Binding-site contacts:
Ligand atom C1 contacts residue ASN165 of chain 1.D at 1.4 Å.
Ligand atom O3 contacts residue ASN165 of chain 1.D at 4.0 Å.
Ligand atom C7 contacts residue ASN165 of chain 1.D at 3.9 Å.
Ligand atom C6 contacts residue ASN165 of chain 1.D at 3.8 Å.
Ligand atom C5 contacts residue ASN165 of chain 1.D at 3.2 Å.
Ligand atom C3 contacts residue ASN165 of chain 1.D at 3.3 Å.
Ligand atom N2 contacts residue ASN165 of chain 1.D at 3.6 Å.
Ligand atom O5 contacts residue ASN165 of chain 1.D at 2.5 Å (h-bond).
Ligand atom O4 contacts residue ASN165 of chain 1.D at 4.4 Å.
Ligand atom C4 contacts residue ASN165 of chain 1.D at 3.0 Å.
Ligand atom C2 contacts residue ASN165 of chain 1.D at 2.5 Å.
Ligand atom O7 contacts residue ASN165 of chain 1.D at 3.1 Å.
Ligand atom O6 contacts residue ASN165 of chain 1.D at 4.5 Å.

Sequence of chain 1.D:
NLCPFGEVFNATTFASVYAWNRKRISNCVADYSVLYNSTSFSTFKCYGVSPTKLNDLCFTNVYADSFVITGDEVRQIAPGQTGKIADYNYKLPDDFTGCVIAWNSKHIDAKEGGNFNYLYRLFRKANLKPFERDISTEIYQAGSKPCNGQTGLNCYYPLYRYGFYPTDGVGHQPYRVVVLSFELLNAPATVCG

The protein below binds the small molecule below.
Small molecule (SMILES): CC(=O)N[C@@H]1[C@@H](O)[C@H](O)[C@@H](CO)O[C@H]1O